Sequence of chain 1.A:
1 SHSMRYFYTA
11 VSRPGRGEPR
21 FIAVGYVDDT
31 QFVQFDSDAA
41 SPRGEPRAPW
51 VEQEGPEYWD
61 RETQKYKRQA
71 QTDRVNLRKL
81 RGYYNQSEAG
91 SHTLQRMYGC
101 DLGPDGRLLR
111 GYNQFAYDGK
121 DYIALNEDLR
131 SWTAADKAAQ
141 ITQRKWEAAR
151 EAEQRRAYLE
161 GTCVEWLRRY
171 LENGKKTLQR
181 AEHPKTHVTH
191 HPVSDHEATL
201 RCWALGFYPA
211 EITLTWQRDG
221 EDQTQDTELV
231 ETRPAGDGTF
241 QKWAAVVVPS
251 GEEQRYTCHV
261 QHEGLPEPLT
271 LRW

The protein below binds the small molecule below.
Small molecule (SMILES): CC(C)C[C@H](NC(=O)[C@H](CCC(N)=O)NC(=O)[C@H](CC(C)C)NC(=O)[C@@H]1CCCN1C(=O)[C@@H](NC(=O)[C@@H]1CCCN1C(=O)[C@H](/C=C/C(=O)O)NC(=O)[C@H](C)NC(=O)[C@@H](N)CO)C(C)C)C(=O)O

Binding-site contacts:
Ligand atom CB contacts residue THR142 of chain 1.A at 3.1 Å.
Ligand atom N contacts residue TYR6 of chain 1.A at 3.3 Å (h-bond).
Ligand atom OG contacts residue GLU62 of chain 1.A at 2.9 Å (salt-bridge).
Ligand atom OE1 contacts residue ARG96 of chain 1.A at 2.6 Å (salt-bridge).
Ligand atom O contacts residue ARG155 of chain 1.A at 3.5 Å (salt-bridge).
Ligand atom O contacts residue LYS79 of chain 1.A at 2.7 Å (salt-bridge).
Ligand atom O contacts residue ARG155 of chain 1.A at 2.7 Å (salt-bridge).
Ligand atom NE2 contacts residue LYS79 of chain 1.A at 3.0 Å (salt-bridge).
Ligand atom N contacts residue TYR170 of chain 1.A at 2.7 Å (h-bond).
Ligand atom O contacts residue ASN76 of chain 1.A at 3.0 Å (h-bond).
Ligand atom OXT contacts residue TYR83 of chain 1.A at 3.0 Å (h-bond).
Ligand atom CD2 contacts residue ASN76 of chain 1.A at 3.4 Å.
Ligand atom OE2 contacts residue ARG155 of chain 1.A at 3.3 Å.
Ligand atom O contacts residue LYS65 of chain 1.A at 2.7 Å (salt-bridge).
Ligand atom OE2 contacts residue TYR158 of chain 1.A at 3.3 Å.
Ligand atom O contacts residue LYS145 of chain 1.A at 3.4 Å.
Ligand atom O contacts residue LYS145 of chain 1.A at 2.8 Å (salt-bridge).
Ligand atom O contacts residue ARG68 of chain 1.A at 3.0 Å (salt-bridge).
Ligand atom OXT contacts residue LYS145 of chain 1.A at 3.5 Å.
Ligand atom CB contacts residue TYR98 of chain 1.A at 3.4 Å (hydrophobic).
Ligand atom CA contacts residue GLN69 of chain 1.A at 3.5 Å.
Ligand atom OG contacts residue LYS65 of chain 1.A at 2.8 Å (salt-bridge).
Ligand atom N contacts residue TYR98 of chain 1.A at 3.0 Å (h-bond).
Ligand atom O contacts residue TYR158 of chain 1.A at 2.7 Å (h-bond).
Ligand atom OXT contacts residue THR142 of chain 1.A at 2.6 Å (h-bond).
Ligand atom O contacts residue TYR6 of chain 1.A at 3.4 Å.
Ligand atom CD contacts residue ARG155 of chain 1.A at 3.4 Å.
Ligand atom OE1 contacts residue ARG155 of chain 1.A at 3.4 Å (salt-bridge).
Ligand atom CA contacts residue TYR98 of chain 1.A at 3.5 Å (hydrophobic).
Ligand atom CG contacts residue LYS79 of chain 1.A at 3.5 Å.
Ligand atom CB contacts residue GLU62 of chain 1.A at 3.3 Å.
Ligand atom N contacts residue GLU62 of chain 1.A at 2.9 Å (salt-bridge).
Ligand atom CB contacts residue GLN69 of chain 1.A at 3.1 Å.
Ligand atom O contacts residue TRP146 of chain 1.A at 2.6 Å (h-bond).
Ligand atom CD1 contacts residue ARG96 of chain 1.A at 3.0 Å.
Ligand atom CA contacts residue GLU62 of chain 1.A at 3.5 Å.
Ligand atom C contacts residue TYR6 of chain 1.A at 3.3 Å (hydrophobic).
Ligand atom N contacts residue ASN76 of chain 1.A at 3.4 Å (h-bond).
Ligand atom CD2 contacts residue LEU80 of chain 1.A at 3.3 Å (hydrophobic).
Ligand atom CD1 contacts residue ARG155 of chain 1.A at 3.4 Å.